Binding-site contacts:
Ligand atom CB6 contacts residue LYS205 of chain 3.A at 3.7 Å.
Ligand atom OA3 contacts residue GLU257 of chain 3.A at 2.5 Å (salt-bridge).
Ligand atom CB6 contacts residue SER254 of chain 3.A at 3.9 Å.
Ligand atom CB5 contacts residue SER254 of chain 3.A at 4.2 Å.
Ligand atom CA6 contacts residue LYS205 of chain 3.A at 3.6 Å.
Ligand atom CA2 contacts residue LEU203 of chain 3.A at 4.3 Å (hydrophobic).
Ligand atom CB6 contacts residue PRO204 of chain 3.A at 4.4 Å (hydrophobic).
Ligand atom CA3 contacts residue LEU203 of chain 3.A at 4.3 Å (hydrophobic).
Ligand atom CA4 contacts residue GLY255 of chain 3.A at 3.8 Å.
Ligand atom CB5 contacts residue PRO204 of chain 3.A at 4.3 Å (hydrophobic).
Ligand atom CA3 contacts residue GLU257 of chain 3.A at 3.5 Å.
Ligand atom CA5 contacts residue GLY255 of chain 3.A at 4.1 Å.
Ligand atom CB5 contacts residue LYS205 of chain 3.A at 3.6 Å.
Ligand atom CA6 contacts residue VAL256 of chain 3.A at 4.2 Å (hydrophobic).
Ligand atom OA2 contacts residue GLY255 of chain 3.A at 3.9 Å.
Ligand atom CA4 contacts residue GLU257 of chain 3.A at 3.7 Å.
Ligand atom CA5 contacts residue LEU203 of chain 3.A at 3.8 Å (hydrophobic).
Ligand atom CA5 contacts residue HIS208 of chain 3.A at 3.8 Å.
Ligand atom CA5 contacts residue ILE207 of chain 3.A at 4.0 Å (hydrophobic).
Ligand atom CB4 contacts residue PRO204 of chain 3.A at 3.9 Å (hydrophobic).
Ligand atom CA4 contacts residue HIS208 of chain 3.A at 3.6 Å.
Ligand atom CA4 contacts residue LEU203 of chain 3.A at 4.0 Å (hydrophobic).
Ligand atom CB3 contacts residue PRO204 of chain 3.A at 3.5 Å (hydrophobic).
Ligand atom CB1 contacts residue LYS205 of chain 3.A at 4.5 Å.
Ligand atom CA6 contacts residue GLY255 of chain 3.A at 4.1 Å.
Ligand atom CA1 contacts residue VAL256 of chain 3.A at 4.4 Å (hydrophobic).
Ligand atom CB6 contacts residue GLY255 of chain 3.A at 3.9 Å.
Ligand atom CA4 contacts residue VAL256 of chain 3.A at 4.2 Å (hydrophobic).
Ligand atom CA1 contacts residue GLY255 of chain 3.A at 3.8 Å.
Ligand atom OA3 contacts residue GLY255 of chain 3.A at 3.8 Å.
Ligand atom CA6 contacts residue LEU203 of chain 3.A at 4.1 Å (hydrophobic).
Ligand atom CA5 contacts residue VAL256 of chain 3.A at 3.9 Å (hydrophobic).
Ligand atom CL1 contacts residue LEU203 of chain 3.A at 3.9 Å.
Ligand atom CA2 contacts residue GLY255 of chain 3.A at 3.4 Å.
Ligand atom CA3 contacts residue GLY255 of chain 3.A at 3.4 Å.
Ligand atom CL1 contacts residue PRO204 of chain 3.A at 3.7 Å.
Ligand atom CA1 contacts residue LEU203 of chain 3.A at 4.3 Å (hydrophobic).
Ligand atom CA5 contacts residue LYS205 of chain 3.A at 4.4 Å.
Ligand atom CB2 contacts residue PRO204 of chain 3.A at 3.7 Å (hydrophobic).
Ligand atom CB1 contacts residue PRO204 of chain 3.A at 4.2 Å (hydrophobic).

Sequence of chain 3.A:
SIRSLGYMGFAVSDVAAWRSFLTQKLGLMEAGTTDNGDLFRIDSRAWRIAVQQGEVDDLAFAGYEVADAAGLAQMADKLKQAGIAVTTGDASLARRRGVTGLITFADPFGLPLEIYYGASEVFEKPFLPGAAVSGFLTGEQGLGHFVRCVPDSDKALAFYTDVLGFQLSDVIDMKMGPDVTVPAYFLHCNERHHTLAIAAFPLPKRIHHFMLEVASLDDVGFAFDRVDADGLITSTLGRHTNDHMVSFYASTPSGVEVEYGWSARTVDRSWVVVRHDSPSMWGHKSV

This protein binds this small molecule.
Small molecule (SMILES): Oc1cccc(-c2ccccc2Cl)c1O